Sequence of chain 9.A:
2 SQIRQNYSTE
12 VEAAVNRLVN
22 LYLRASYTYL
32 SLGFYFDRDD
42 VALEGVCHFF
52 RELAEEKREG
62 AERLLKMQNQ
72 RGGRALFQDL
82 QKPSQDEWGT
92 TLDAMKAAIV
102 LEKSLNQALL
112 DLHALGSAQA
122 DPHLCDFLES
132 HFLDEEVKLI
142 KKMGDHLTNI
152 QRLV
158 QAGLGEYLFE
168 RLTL

This small molecule binds to this protein.
Small molecule (SMILES): CC(C)c1cccc(C(C)C)c1O

Sequence of chain 16.A:
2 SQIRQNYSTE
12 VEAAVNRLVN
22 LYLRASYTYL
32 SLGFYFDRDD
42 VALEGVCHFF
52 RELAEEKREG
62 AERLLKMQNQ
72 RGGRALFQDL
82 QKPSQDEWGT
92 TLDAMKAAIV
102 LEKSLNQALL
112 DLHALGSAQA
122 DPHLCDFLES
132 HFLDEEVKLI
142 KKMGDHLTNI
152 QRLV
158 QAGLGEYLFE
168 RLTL

Binding-site contacts:
Ligand atom C7 contacts residue PFL1 of chain 9.H at 2.9 Å.
Ligand atom C11 contacts residue TYR28 of chain 9.A at 3.6 Å (hydrophobic).
Ligand atom C12 contacts residue LEU24 of chain 16.A at 3.7 Å (hydrophobic).
Ligand atom C5 contacts residue PFL1 of chain 9.H at 1.4 Å.
Ligand atom C1 contacts residue ARG59 of chain 9.A at 4.3 Å.
Ligand atom C12 contacts residue LEU81 of chain 16.A at 3.9 Å (hydrophobic).
Ligand atom C10 contacts residue PFL1 of chain 9.H at 1.3 Å.
Ligand atom C7 contacts residue ARG59 of chain 9.A at 4.1 Å.
Ligand atom C3 contacts residue TYR28 of chain 16.A at 3.6 Å (hydrophobic).
Ligand atom C6 contacts residue PFL1 of chain 9.H at 0.2 Å.
Ligand atom C8 contacts residue LEU31 of chain 16.A at 3.9 Å (hydrophobic).
Ligand atom C9 contacts residue ALA55 of chain 16.A at 3.8 Å (hydrophobic).
Ligand atom C8 contacts residue PFL1 of chain 9.H at 3.7 Å.
Ligand atom C7 contacts residue SER27 of chain 16.A at 2.9 Å.
Ligand atom C5 contacts residue LEU81 of chain 9.A at 3.7 Å (hydrophobic).
Ligand atom O1 contacts residue ARG59 of chain 16.A at 3.3 Å.
Ligand atom C9 contacts residue PFL1 of chain 9.H at 3.1 Å.
Ligand atom C8 contacts residue GLU63 of chain 9.A at 3.4 Å.
Ligand atom C12 contacts residue TYR28 of chain 9.A at 3.9 Å (hydrophobic).
Ligand atom C3 contacts residue SER27 of chain 16.A at 3.9 Å.
Ligand atom C3 contacts residue PFL1 of chain 9.H at 1.5 Å.
Ligand atom C8 contacts residue ARG59 of chain 9.A at 3.5 Å.
Ligand atom C12 contacts residue PFL1 of chain 9.H at 1.0 Å.
Ligand atom C11 contacts residue SER27 of chain 9.A at 3.4 Å.
Ligand atom C9 contacts residue ARG59 of chain 9.A at 3.7 Å.
Ligand atom C1 contacts residue SER27 of chain 16.A at 4.1 Å.
Ligand atom C4 contacts residue TYR28 of chain 16.A at 3.6 Å (hydrophobic).
Ligand atom C9 contacts residue SER27 of chain 16.A at 2.7 Å.
Ligand atom C5 contacts residue LEU81 of chain 16.A at 4.0 Å (hydrophobic).
Ligand atom C4 contacts residue PFL1 of chain 9.H at 1.0 Å.
Ligand atom C11 contacts residue PFL1 of chain 9.H at 1.7 Å.
Ligand atom C2 contacts residue SER27 of chain 16.A at 3.4 Å.
Ligand atom C9 contacts residue ARG59 of chain 16.A at 3.5 Å.
Ligand atom C11 contacts residue LEU24 of chain 9.A at 3.5 Å (hydrophobic).
Ligand atom C2 contacts residue PFL1 of chain 9.H at 1.4 Å.
Ligand atom O1 contacts residue ARG59 of chain 9.A at 3.5 Å.
Ligand atom C10 contacts residue SER27 of chain 9.A at 4.3 Å.
Ligand atom C1 contacts residue PFL1 of chain 9.H at 1.3 Å.
Ligand atom O1 contacts residue PFL1 of chain 9.H at 0.6 Å (h-bond).
Ligand atom C4 contacts residue LEU81 of chain 9.A at 4.0 Å (hydrophobic).